Binding-site contacts:
Ligand atom CD1 contacts residue THR349 of chain 35.A at 4.3 Å.
Ligand atom CG2 contacts residue PHE71 of chain 35.A at 4.0 Å (hydrophobic).

Sequence of chain 35.A:
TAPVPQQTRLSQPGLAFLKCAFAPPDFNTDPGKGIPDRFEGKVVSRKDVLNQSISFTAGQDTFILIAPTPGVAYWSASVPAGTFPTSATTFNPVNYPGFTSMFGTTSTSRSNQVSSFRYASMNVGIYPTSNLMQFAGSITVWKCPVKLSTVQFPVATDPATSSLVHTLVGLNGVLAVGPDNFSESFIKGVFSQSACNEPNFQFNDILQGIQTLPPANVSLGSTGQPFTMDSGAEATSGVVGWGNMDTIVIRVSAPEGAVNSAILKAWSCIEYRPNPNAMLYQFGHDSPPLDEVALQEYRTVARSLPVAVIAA

A protein and the small-molecule ligand that binds it are described below.
Small molecule (SMILES): CC[C@H](C)[C@@H](C=O)NC(=O)[C@H](CO)NC(=O)[C@H](CCCCN)NC(=O)[C@@H](N)C(C)C